Sequence of chain 1.A:
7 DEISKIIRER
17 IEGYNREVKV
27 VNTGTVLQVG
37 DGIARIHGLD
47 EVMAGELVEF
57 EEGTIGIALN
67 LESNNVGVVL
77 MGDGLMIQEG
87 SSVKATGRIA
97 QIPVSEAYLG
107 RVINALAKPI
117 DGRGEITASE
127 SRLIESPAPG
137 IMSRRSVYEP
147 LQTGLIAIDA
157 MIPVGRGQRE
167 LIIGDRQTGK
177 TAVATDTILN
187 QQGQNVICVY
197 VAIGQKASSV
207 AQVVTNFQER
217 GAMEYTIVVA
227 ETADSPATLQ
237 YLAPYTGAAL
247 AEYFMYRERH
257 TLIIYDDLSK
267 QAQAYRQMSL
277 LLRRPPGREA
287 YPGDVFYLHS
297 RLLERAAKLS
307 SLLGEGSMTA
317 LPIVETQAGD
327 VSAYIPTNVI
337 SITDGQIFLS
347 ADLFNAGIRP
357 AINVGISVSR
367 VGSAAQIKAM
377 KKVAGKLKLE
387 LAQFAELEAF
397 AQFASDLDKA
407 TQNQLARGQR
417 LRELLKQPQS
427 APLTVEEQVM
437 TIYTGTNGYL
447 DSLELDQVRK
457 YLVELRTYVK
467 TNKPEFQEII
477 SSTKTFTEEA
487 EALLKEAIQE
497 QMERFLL

Binding-site contacts:
Ligand atom C20 contacts residue MET77 of chain 1.A at 3.7 Å (hydrophobic).
Ligand atom O3 contacts residue ALA81 of chain 1.F at 3.9 Å.
Ligand atom C10 contacts residue ASP83 of chain 1.F at 3.8 Å.
Ligand atom O1 contacts residue ALA50 of chain 1.A at 4.0 Å.
Ligand atom C19 contacts residue MET77 of chain 1.A at 4.0 Å (hydrophobic).
Ligand atom N2 contacts residue GLU131 of chain 1.A at 4.3 Å.
Ligand atom C10 contacts residue GLU131 of chain 1.A at 3.6 Å.
Ligand atom C18 contacts residue ILE63 of chain 1.A at 4.2 Å (hydrophobic).
Ligand atom N4 contacts residue THR82 of chain 1.F at 3.6 Å.
Ligand atom C22 contacts residue LEU65 of chain 1.A at 3.7 Å (hydrophobic).
Ligand atom C3 contacts residue ARG297 of chain 1.A at 3.8 Å.
Ligand atom N4 contacts residue GLY28 of chain 1.F at 3.9 Å.
Ligand atom C12 contacts residue ASP83 of chain 1.F at 3.8 Å.
Ligand atom O1 contacts residue ASP83 of chain 1.F at 3.6 Å.
Ligand atom C21 contacts residue VAL75 of chain 1.A at 3.8 Å (hydrophobic).
Ligand atom C14 contacts residue GLY28 of chain 1.F at 4.3 Å.
Ligand atom C3 contacts residue TYR237 of chain 1.A at 3.4 Å (hydrophobic).
Ligand atom C13 contacts residue ASP83 of chain 1.F at 3.6 Å.
Ligand atom C15 contacts residue LEU65 of chain 1.A at 4.0 Å (hydrophobic).
Ligand atom C2 contacts residue GLU131 of chain 1.A at 3.8 Å.
Ligand atom C4 contacts residue GLU131 of chain 1.A at 4.2 Å.
Ligand atom C19 contacts residue ILE63 of chain 1.A at 3.8 Å (hydrophobic).
Ligand atom C7 contacts residue GLY51 of chain 1.A at 4.1 Å.
Ligand atom C13 contacts residue THR82 of chain 1.F at 3.5 Å.
Ligand atom O1 contacts residue GLY51 of chain 1.A at 3.4 Å.
Ligand atom O4 contacts residue GLY28 of chain 1.F at 4.2 Å.
Ligand atom O3 contacts residue ASP83 of chain 1.F at 3.0 Å (salt-bridge).
Ligand atom C1 contacts residue ILE63 of chain 1.A at 4.0 Å (hydrophobic).
Ligand atom C7 contacts residue LEU65 of chain 1.A at 3.8 Å (hydrophobic).
Ligand atom O2 contacts residue ARG297 of chain 1.A at 4.1 Å.
Ligand atom C20 contacts residue VAL75 of chain 1.A at 4.2 Å (hydrophobic).
Ligand atom C7 contacts residue ILE63 of chain 1.A at 3.7 Å (hydrophobic).
Ligand atom C20 contacts residue TYR237 of chain 1.A at 4.1 Å (hydrophobic).
Ligand atom C16 contacts residue LEU65 of chain 1.A at 3.8 Å (hydrophobic).
Ligand atom C12 contacts residue THR82 of chain 1.F at 3.6 Å.
Ligand atom O3 contacts residue THR82 of chain 1.F at 2.9 Å (h-bond).
Ligand atom N2 contacts residue ASP83 of chain 1.F at 4.3 Å.
Ligand atom C7 contacts residue ALA64 of chain 1.A at 3.8 Å (hydrophobic).
Ligand atom C21 contacts residue LEU65 of chain 1.A at 4.3 Å (hydrophobic).
Ligand atom C17 contacts residue LEU65 of chain 1.A at 4.0 Å (hydrophobic).

This protein binds this small molecule.
Small molecule (SMILES): CC(C)C[C@@H]1NC(=O)[C@H](C)N(C)C(=O)CNC(=O)/C(=C/c2ccccc2)N(C)C1=O

Sequence of chain 1.F:
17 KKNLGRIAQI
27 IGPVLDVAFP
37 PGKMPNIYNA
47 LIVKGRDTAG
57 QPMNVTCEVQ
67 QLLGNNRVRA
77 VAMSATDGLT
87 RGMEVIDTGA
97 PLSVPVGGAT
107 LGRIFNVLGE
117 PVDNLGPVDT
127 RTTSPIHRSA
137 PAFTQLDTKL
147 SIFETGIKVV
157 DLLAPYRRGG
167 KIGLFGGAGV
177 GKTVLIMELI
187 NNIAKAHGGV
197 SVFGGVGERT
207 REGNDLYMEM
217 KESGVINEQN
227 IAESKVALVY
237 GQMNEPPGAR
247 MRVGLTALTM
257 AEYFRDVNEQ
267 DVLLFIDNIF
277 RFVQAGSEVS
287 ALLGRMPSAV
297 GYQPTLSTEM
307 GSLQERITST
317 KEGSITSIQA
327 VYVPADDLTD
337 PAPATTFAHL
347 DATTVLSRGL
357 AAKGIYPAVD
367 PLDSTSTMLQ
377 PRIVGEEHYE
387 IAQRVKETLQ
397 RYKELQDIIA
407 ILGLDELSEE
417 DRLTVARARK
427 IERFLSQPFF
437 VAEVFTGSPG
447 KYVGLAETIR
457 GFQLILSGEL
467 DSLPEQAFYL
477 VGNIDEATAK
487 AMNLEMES